The protein below binds the small molecule below.
Small molecule (SMILES): CC(=O)N[C@H]1[C@H](O[C@H]2[C@H](O)[C@@H](NC(C)=O)CO[C@@H]2CO[C@@H]2O[C@@H](C)[C@@H](O)[C@@H](O)[C@@H]2O)O[C@H](CO)[C@@H](O)[C@@H]1O

Binding-site contacts:
Ligand atom O5 contacts residue THR75 of chain 1.B at 3.6 Å.
Ligand atom C4 contacts residue ASP129 of chain 1.D at 3.5 Å.
Ligand atom O3 contacts residue ASP129 of chain 1.D at 3.7 Å.
Ligand atom O4 contacts residue ARG121 of chain 1.B at 3.3 Å (salt-bridge).
Ligand atom C5 contacts residue ARG121 of chain 1.B at 4.4 Å.
Ligand atom C5 contacts residue THR75 of chain 1.B at 4.4 Å.
Ligand atom O5 contacts residue ASN73 of chain 1.B at 2.4 Å (h-bond).
Ligand atom C1 contacts residue THR75 of chain 1.B at 4.5 Å.
Ligand atom C1 contacts residue ASN73 of chain 1.B at 1.5 Å.
Ligand atom C5 contacts residue ASN73 of chain 1.B at 3.7 Å.
Ligand atom C6 contacts residue THR75 of chain 1.B at 3.9 Å.
Ligand atom N2 contacts residue ASN73 of chain 1.B at 2.9 Å (h-bond).
Ligand atom C4 contacts residue ASN73 of chain 1.B at 4.3 Å.
Ligand atom C6 contacts residue ARG121 of chain 1.B at 3.6 Å.
Ligand atom C8 contacts residue THR71 of chain 1.B at 4.1 Å.
Ligand atom O5 contacts residue THR75 of chain 1.B at 3.6 Å.
Ligand atom C3 contacts residue ASN73 of chain 1.B at 3.8 Å.
Ligand atom O7 contacts residue ASN73 of chain 1.B at 3.2 Å (h-bond).
Ligand atom C6 contacts residue THR75 of chain 1.B at 3.9 Å.
Ligand atom C5 contacts residue THR75 of chain 1.B at 4.2 Å.
Ligand atom C7 contacts residue ASN73 of chain 1.B at 3.2 Å.
Ligand atom C4 contacts residue ARG121 of chain 1.B at 4.1 Å.
Ligand atom O4 contacts residue ASP129 of chain 1.D at 3.1 Å (salt-bridge).
Ligand atom C6 contacts residue THR123 of chain 1.B at 4.5 Å.
Ligand atom C2 contacts residue ASN73 of chain 1.B at 2.5 Å.
Ligand atom C8 contacts residue ASN73 of chain 1.B at 4.4 Å.
Ligand atom C1 contacts residue THR75 of chain 1.B at 4.4 Å.
Ligand atom C3 contacts residue ASP129 of chain 1.D at 4.2 Å.

Sequence of chain 1.D:
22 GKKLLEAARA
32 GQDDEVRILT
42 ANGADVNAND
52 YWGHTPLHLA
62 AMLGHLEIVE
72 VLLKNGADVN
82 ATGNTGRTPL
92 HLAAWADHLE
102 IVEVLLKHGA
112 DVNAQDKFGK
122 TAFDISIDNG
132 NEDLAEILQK

Sequence of chain 1.B:
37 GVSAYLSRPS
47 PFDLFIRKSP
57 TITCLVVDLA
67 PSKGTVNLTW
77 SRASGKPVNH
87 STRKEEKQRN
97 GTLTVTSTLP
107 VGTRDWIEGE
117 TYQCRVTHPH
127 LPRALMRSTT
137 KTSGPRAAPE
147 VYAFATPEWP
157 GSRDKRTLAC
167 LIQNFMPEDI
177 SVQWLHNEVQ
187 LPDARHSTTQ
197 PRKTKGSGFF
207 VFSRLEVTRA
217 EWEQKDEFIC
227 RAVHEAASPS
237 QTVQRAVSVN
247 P